Sequence of chain 53.A:
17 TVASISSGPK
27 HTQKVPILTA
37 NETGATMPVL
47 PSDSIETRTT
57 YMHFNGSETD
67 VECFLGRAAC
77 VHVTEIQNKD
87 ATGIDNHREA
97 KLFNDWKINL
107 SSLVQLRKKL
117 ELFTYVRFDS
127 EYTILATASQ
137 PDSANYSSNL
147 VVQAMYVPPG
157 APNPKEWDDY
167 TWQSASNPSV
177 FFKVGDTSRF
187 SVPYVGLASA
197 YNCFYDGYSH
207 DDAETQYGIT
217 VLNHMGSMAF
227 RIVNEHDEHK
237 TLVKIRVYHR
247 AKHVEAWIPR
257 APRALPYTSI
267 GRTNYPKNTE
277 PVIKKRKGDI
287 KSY

This protein binds this small molecule.
Small molecule (SMILES): Cc1cc(CCCCCCCOc2ccc(C3=N[C@@H](C)CO3)cc2)on1

Binding-site contacts:
Ligand atom C6B contacts residue TYR197 of chain 53.A at 3.6 Å (hydrophobic).
Ligand atom N3A contacts residue ASN219 of chain 53.A at 3.0 Å (h-bond).
Ligand atom C3B contacts residue MET221 of chain 53.A at 3.8 Å (hydrophobic).
Ligand atom C6C contacts residue VAL191 of chain 53.A at 3.2 Å (hydrophobic).
Ligand atom C4A contacts residue ASN219 of chain 53.A at 3.5 Å.
Ligand atom C3C contacts residue TYR128 of chain 53.A at 3.9 Å (hydrophobic).
Ligand atom C5B contacts residue LEU106 of chain 53.A at 3.5 Å (hydrophobic).
Ligand atom C7C contacts residue TYR197 of chain 53.A at 3.8 Å (hydrophobic).
Ligand atom C4 contacts residue PHE186 of chain 53.A at 3.6 Å (hydrophobic).
Ligand atom C4C contacts residue TYR152 of chain 53.A at 3.8 Å (hydrophobic).
Ligand atom CM1 contacts residue SER107 of chain 53.A at 3.9 Å.
Ligand atom C3 contacts residue PRO174 of chain 53.A at 3.8 Å (hydrophobic).
Ligand atom O1B contacts residue TYR128 of chain 53.A at 3.9 Å.
Ligand atom C5C contacts residue TYR128 of chain 53.A at 3.5 Å (hydrophobic).
Ligand atom C1B contacts residue MET221 of chain 53.A at 3.8 Å (hydrophobic).
Ligand atom C2C contacts residue VAL188 of chain 53.A at 3.2 Å (hydrophobic).
Ligand atom C6C contacts residue MET221 of chain 53.A at 3.7 Å (hydrophobic).
Ligand atom O1 contacts residue VAL188 of chain 53.A at 3.8 Å.
Ligand atom C31 contacts residue VAL176 of chain 53.A at 3.3 Å (hydrophobic).
Ligand atom C4 contacts residue MET224 of chain 53.A at 3.8 Å (hydrophobic).
Ligand atom C4 contacts residue TYR152 of chain 53.A at 3.9 Å (hydrophobic).
Ligand atom C6B contacts residue LEU106 of chain 53.A at 3.9 Å (hydrophobic).
Ligand atom O1 contacts residue ALA24 of chain 53.C at 3.6 Å.
Ligand atom N2 contacts residue PHE186 of chain 53.A at 3.7 Å.
Ligand atom O1 contacts residue TYR152 of chain 53.A at 3.9 Å.
Ligand atom C4B contacts residue LEU106 of chain 53.A at 3.7 Å (hydrophobic).
Ligand atom C3C contacts residue VAL188 of chain 53.A at 3.3 Å (hydrophobic).
Ligand atom C5B contacts residue TYR197 of chain 53.A at 3.7 Å (hydrophobic).
Ligand atom C5 contacts residue PHE186 of chain 53.A at 3.5 Å (hydrophobic).
Ligand atom C3 contacts residue PHE186 of chain 53.A at 3.8 Å (hydrophobic).
Ligand atom C31 contacts residue PRO174 of chain 53.A at 3.4 Å (hydrophobic).
Ligand atom C7C contacts residue TYR128 of chain 53.A at 3.6 Å (hydrophobic).
Ligand atom O1 contacts residue PHE186 of chain 53.A at 3.5 Å.
Ligand atom C31 contacts residue SER175 of chain 53.A at 3.6 Å.
Ligand atom N2 contacts residue ALA24 of chain 53.C at 3.4 Å.
Ligand atom O1B contacts residue MET221 of chain 53.A at 3.4 Å.
Ligand atom C5 contacts residue TYR152 of chain 53.A at 3.8 Å (hydrophobic).
Ligand atom C2B contacts residue MET221 of chain 53.A at 3.5 Å (hydrophobic).
Ligand atom C5C contacts residue ILE104 of chain 53.A at 3.8 Å (hydrophobic).
Ligand atom C31 contacts residue ALA150 of chain 53.A at 3.5 Å (hydrophobic).

Sequence of chain 53.C:
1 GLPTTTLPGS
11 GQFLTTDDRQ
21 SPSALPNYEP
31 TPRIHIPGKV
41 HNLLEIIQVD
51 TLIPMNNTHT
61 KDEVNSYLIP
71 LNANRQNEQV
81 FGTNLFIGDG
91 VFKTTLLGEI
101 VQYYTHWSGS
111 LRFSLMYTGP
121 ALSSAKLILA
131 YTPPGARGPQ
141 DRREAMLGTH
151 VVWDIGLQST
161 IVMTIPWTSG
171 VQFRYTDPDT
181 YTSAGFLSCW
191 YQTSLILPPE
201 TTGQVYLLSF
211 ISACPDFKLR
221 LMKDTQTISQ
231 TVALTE